Sequence of chain 1.K:
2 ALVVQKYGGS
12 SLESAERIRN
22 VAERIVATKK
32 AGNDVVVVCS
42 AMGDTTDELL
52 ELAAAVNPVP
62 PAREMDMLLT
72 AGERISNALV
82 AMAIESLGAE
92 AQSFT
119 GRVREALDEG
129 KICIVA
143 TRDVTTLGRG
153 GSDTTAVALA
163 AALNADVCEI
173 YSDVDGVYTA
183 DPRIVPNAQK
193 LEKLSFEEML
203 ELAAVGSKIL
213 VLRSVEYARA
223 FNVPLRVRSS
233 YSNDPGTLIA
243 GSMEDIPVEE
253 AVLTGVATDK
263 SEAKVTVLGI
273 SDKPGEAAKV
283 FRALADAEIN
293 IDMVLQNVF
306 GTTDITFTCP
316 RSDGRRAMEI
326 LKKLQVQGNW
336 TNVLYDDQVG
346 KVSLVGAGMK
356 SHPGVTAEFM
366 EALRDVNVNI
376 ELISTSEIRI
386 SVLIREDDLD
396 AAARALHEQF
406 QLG

Sequence of chain 1.L:
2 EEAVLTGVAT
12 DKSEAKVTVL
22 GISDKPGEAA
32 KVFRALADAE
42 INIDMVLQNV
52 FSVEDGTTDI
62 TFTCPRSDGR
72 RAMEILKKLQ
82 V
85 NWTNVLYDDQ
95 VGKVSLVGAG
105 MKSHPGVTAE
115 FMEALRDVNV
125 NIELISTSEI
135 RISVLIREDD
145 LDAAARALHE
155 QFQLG

Binding-site contacts:
Ligand atom CA contacts residue ASP274 of chain 1.K at 4.0 Å.
Ligand atom N contacts residue LYS275 of chain 1.K at 3.1 Å (salt-bridge).
Ligand atom CG2 contacts residue ALA279 of chain 1.K at 3.0 Å (hydrophobic).
Ligand atom O contacts residue LYS275 of chain 1.K at 3.6 Å (salt-bridge).
Ligand atom CG2 contacts residue GLN298 of chain 1.K at 2.9 Å.
Ligand atom OXT contacts residue ALA279 of chain 1.K at 2.7 Å (h-bond).
Ligand atom OXT contacts residue GLY277 of chain 1.K at 3.4 Å (h-bond).
Ligand atom O contacts residue GLY277 of chain 1.K at 4.0 Å.
Ligand atom CA contacts residue ASN125 of chain 1.L at 3.7 Å.
Ligand atom C contacts residue ILE126 of chain 1.L at 4.0 Å (hydrophobic).
Ligand atom OG1 contacts residue ALA279 of chain 1.K at 4.2 Å.
Ligand atom O contacts residue PRO276 of chain 1.K at 3.9 Å.
Ligand atom CA contacts residue ALA279 of chain 1.K at 4.2 Å (hydrophobic).
Ligand atom C contacts residue LYS275 of chain 1.K at 3.1 Å.
Ligand atom C contacts residue ALA279 of chain 1.K at 3.7 Å (hydrophobic).
Ligand atom N contacts residue ASP274 of chain 1.K at 2.8 Å (salt-bridge).
Ligand atom CG2 contacts residue ILE129 of chain 1.L at 4.1 Å (hydrophobic).
Ligand atom OG1 contacts residue ILE272 of chain 1.K at 4.1 Å.
Ligand atom C contacts residue PRO276 of chain 1.K at 4.2 Å (hydrophobic).
Ligand atom CB contacts residue ALA279 of chain 1.K at 4.1 Å (hydrophobic).
Ligand atom CA contacts residue LYS275 of chain 1.K at 3.2 Å.
Ligand atom N contacts residue ASN125 of chain 1.L at 2.5 Å (h-bond).
Ligand atom CB contacts residue GLN298 of chain 1.K at 3.2 Å.
Ligand atom CG2 contacts residue ILE126 of chain 1.L at 3.6 Å (hydrophobic).
Ligand atom OG1 contacts residue THR308 of chain 1.K at 3.9 Å.
Ligand atom N contacts residue ILE126 of chain 1.L at 3.2 Å (h-bond).
Ligand atom OG1 contacts residue GLN298 of chain 1.K at 3.1 Å (h-bond).
Ligand atom O contacts residue ILE126 of chain 1.L at 3.0 Å (h-bond).
Ligand atom OXT contacts residue LYS275 of chain 1.K at 3.3 Å (salt-bridge).
Ligand atom C contacts residue GLY277 of chain 1.K at 4.0 Å.
Ligand atom OXT contacts residue ALA280 of chain 1.K at 4.2 Å.
Ligand atom OG1 contacts residue ILE310 of chain 1.K at 4.1 Å.
Ligand atom C contacts residue GLU278 of chain 1.K at 3.9 Å.
Ligand atom OXT contacts residue PRO276 of chain 1.K at 4.1 Å.
Ligand atom C contacts residue ASN125 of chain 1.L at 4.0 Å.
Ligand atom O contacts residue ASN125 of chain 1.L at 3.6 Å (h-bond).
Ligand atom CB contacts residue ILE126 of chain 1.L at 3.4 Å (hydrophobic).
Ligand atom CA contacts residue ILE126 of chain 1.L at 3.8 Å (hydrophobic).
Ligand atom CB contacts residue ASP274 of chain 1.K at 4.2 Å.
Ligand atom OXT contacts residue GLU278 of chain 1.K at 3.0 Å (salt-bridge).

The small molecule below binds the protein below.
Small molecule (SMILES): C[C@@H](O)[C@H](N)C(=O)O